Binding-site contacts:
Ligand atom C1 contacts residue ILE247 of chain 11.A at 4.2 Å (hydrophobic).
Ligand atom O6 contacts residue SER244 of chain 11.A at 3.6 Å.
Ligand atom C1 contacts residue GLN117 of chain 11.C at 3.3 Å.
Ligand atom O5 contacts residue GLN117 of chain 11.C at 4.2 Å.
Ligand atom C3 contacts residue SER244 of chain 11.A at 3.7 Å.
Ligand atom O6 contacts residue GLN117 of chain 11.C at 4.5 Å.
Ligand atom C1 contacts residue SER244 of chain 11.A at 4.1 Å.
Ligand atom C2 contacts residue SER244 of chain 11.A at 4.5 Å.
Ligand atom O5 contacts residue ARG136 of chain 11.A at 2.6 Å (salt-bridge).
Ligand atom C3 contacts residue ARG136 of chain 11.A at 4.4 Å.
Ligand atom O6 contacts residue PRO127 of chain 11.C at 4.1 Å.
Ligand atom C1 contacts residue ARG136 of chain 11.A at 3.7 Å.
Ligand atom C2 contacts residue GLN117 of chain 11.C at 4.3 Å.
Ligand atom O5 contacts residue PRO127 of chain 11.C at 3.6 Å.
Ligand atom C1 contacts residue LEU118 of chain 11.C at 4.2 Å (hydrophobic).
Ligand atom C1 contacts residue ASN137 of chain 11.A at 4.0 Å.
Ligand atom C4 contacts residue ARG136 of chain 11.A at 4.4 Å.
Ligand atom C2 contacts residue ARG136 of chain 11.A at 3.0 Å.
Ligand atom C4 contacts residue SER244 of chain 11.A at 4.5 Å.

This protein binds this small molecule.
Small molecule (SMILES): C[C@@H](O)[C@@H](C)O

Sequence of chain 11.A:
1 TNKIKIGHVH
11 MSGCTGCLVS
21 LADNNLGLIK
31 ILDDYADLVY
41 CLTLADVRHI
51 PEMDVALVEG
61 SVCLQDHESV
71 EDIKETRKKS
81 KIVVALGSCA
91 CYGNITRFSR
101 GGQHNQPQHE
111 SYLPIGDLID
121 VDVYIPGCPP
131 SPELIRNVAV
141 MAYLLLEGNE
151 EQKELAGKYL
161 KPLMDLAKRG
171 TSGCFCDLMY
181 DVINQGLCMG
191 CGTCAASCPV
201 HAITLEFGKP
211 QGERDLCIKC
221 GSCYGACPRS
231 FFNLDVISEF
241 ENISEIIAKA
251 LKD

Sequence of chain 11.C:
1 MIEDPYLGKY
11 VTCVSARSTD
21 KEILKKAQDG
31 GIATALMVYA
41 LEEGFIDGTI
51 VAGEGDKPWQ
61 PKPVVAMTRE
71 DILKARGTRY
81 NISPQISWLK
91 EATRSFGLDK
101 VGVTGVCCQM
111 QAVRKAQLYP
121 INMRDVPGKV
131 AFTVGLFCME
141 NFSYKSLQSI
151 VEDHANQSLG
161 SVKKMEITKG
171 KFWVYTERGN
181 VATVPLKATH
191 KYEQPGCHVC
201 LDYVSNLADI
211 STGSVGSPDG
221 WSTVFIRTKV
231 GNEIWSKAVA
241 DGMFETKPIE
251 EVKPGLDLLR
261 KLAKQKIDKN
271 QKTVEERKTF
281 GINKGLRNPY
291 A